Sequence of chain 6.A:
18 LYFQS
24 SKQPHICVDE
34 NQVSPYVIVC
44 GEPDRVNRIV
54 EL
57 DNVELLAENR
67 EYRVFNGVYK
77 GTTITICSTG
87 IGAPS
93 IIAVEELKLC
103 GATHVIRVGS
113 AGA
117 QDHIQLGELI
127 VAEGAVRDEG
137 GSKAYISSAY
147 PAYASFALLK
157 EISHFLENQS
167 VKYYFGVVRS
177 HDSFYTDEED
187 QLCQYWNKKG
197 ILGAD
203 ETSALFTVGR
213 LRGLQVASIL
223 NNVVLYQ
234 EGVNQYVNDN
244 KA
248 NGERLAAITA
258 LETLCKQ

Binding-site contacts:
Ligand atom C1 contacts residue MSE247 of chain 6.A at 4.3 Å.
Ligand atom C4 contacts residue ARG251 of chain 6.A at 4.4 Å.
Ligand atom O20 contacts residue ARG251 of chain 6.A at 4.1 Å.
Ligand atom O2 contacts residue ARG51 of chain 6.A at 3.8 Å.
Ligand atom O2 contacts residue ILE52 of chain 6.A at 4.0 Å.
Ligand atom C6 contacts residue ARG251 of chain 6.A at 3.2 Å.
Ligand atom C5 contacts residue ARG251 of chain 6.A at 4.0 Å.
Ligand atom C4 contacts residue ARG51 of chain 6.A at 3.0 Å.
Ligand atom O20 contacts residue GLU54 of chain 6.A at 3.8 Å.
Ligand atom O2 contacts residue ALA254 of chain 6.A at 4.3 Å.
Ligand atom O2 contacts residue GLU250 of chain 6.A at 2.8 Å (salt-bridge).
Ligand atom C2 contacts residue ARG251 of chain 6.A at 3.7 Å.
Ligand atom O21 contacts residue LEU55 of chain 6.A at 4.1 Å.
Ligand atom C1 contacts residue ARG251 of chain 6.A at 3.7 Å.
Ligand atom C4 contacts residue LEU55 of chain 6.A at 3.7 Å (hydrophobic).
Ligand atom C2 contacts residue GLU250 of chain 6.A at 3.4 Å.
Ligand atom C11 contacts residue LEU55 of chain 6.A at 4.5 Å (hydrophobic).
Ligand atom C9 contacts residue ARG251 of chain 6.A at 3.7 Å.
Ligand atom C8 contacts residue ARG251 of chain 6.A at 4.0 Å.
Ligand atom C8 contacts residue MSE247 of chain 6.A at 3.8 Å.
Ligand atom O21 contacts residue ARG251 of chain 6.A at 2.2 Å (salt-bridge).
Ligand atom C2 contacts residue ARG51 of chain 6.A at 4.3 Å.
Ligand atom C5 contacts residue LEU55 of chain 6.A at 3.8 Å (hydrophobic).
Ligand atom C2 contacts residue MSE247 of chain 6.A at 4.1 Å.
Ligand atom C3 contacts residue ARG251 of chain 6.A at 3.9 Å.
Ligand atom C10 contacts residue ARG251 of chain 6.A at 3.8 Å.
Ligand atom C3 contacts residue GLU250 of chain 6.A at 3.5 Å.
Ligand atom C11 contacts residue ARG251 of chain 6.A at 3.0 Å.
Ligand atom C3 contacts residue ARG51 of chain 6.A at 3.8 Å.
Ligand atom C4 contacts residue ILE52 of chain 6.A at 4.1 Å (hydrophobic).
Ligand atom C5 contacts residue ARG51 of chain 6.A at 3.5 Å.
Ligand atom O2 contacts residue ARG251 of chain 6.A at 4.2 Å.

A small-molecule ligand and the protein it binds are described below.
Small molecule (SMILES): O=C(O)c1cccc2cc(O)ccc12